Sequence of chain 1.C:
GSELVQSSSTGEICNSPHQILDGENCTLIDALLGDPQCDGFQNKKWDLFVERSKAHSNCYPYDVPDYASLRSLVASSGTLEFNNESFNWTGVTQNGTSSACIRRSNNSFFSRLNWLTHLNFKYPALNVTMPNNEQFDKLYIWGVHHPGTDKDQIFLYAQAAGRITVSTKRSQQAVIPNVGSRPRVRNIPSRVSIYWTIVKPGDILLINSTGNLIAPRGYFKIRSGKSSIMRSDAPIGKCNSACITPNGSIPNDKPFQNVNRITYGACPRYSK

The small molecule below binds the protein below.
Small molecule (SMILES): CC(=O)N[C@@H]1[C@@H](O)[C@H](O)[C@@H](CO)O[C@H]1O

Binding-site contacts:
Ligand atom C6 contacts residue THR93 of chain 1.C at 4.3 Å.
Ligand atom C1 contacts residue THR93 of chain 1.C at 3.4 Å.
Ligand atom O7 contacts residue ASN91 of chain 1.C at 3.2 Å (h-bond).
Ligand atom C7 contacts residue ASN91 of chain 1.C at 3.0 Å.
Ligand atom C3 contacts residue ASN91 of chain 1.C at 3.2 Å.
Ligand atom C8 contacts residue ASN91 of chain 1.C at 4.2 Å.
Ligand atom C4 contacts residue ASN91 of chain 1.C at 3.7 Å.
Ligand atom O3 contacts residue ASN91 of chain 1.C at 4.1 Å.
Ligand atom C2 contacts residue ASN91 of chain 1.C at 1.8 Å.
Ligand atom O5 contacts residue ASN91 of chain 1.C at 2.4 Å (h-bond).
Ligand atom C1 contacts residue ASN91 of chain 1.C at 1.4 Å.
Ligand atom O5 contacts residue THR93 of chain 1.C at 3.4 Å (h-bond).
Ligand atom C5 contacts residue THR93 of chain 1.C at 3.7 Å.
Ligand atom C5 contacts residue ASN91 of chain 1.C at 3.5 Å.
Ligand atom O6 contacts residue THR93 of chain 1.C at 4.3 Å.
Ligand atom N2 contacts residue ASN91 of chain 1.C at 2.3 Å (h-bond).